Binding-site contacts:
Ligand atom O3P contacts residue LYS54 of chain 2.C at 2.5 Å (salt-bridge).
Ligand atom CD2 contacts residue VAL183 of chain 2.C at 3.8 Å (hydrophobic).
Ligand atom CA contacts residue ASN180 of chain 2.C at 3.7 Å.
Ligand atom O3P contacts residue ARG61 of chain 2.C at 2.9 Å (salt-bridge).
Ligand atom N contacts residue ASN231 of chain 2.C at 2.8 Å (h-bond).
Ligand atom P contacts residue TYR135 of chain 2.C at 3.8 Å.
Ligand atom O2P contacts residue ARG61 of chain 2.C at 3.0 Å (salt-bridge).
Ligand atom CA contacts residue ASN231 of chain 2.C at 3.8 Å.
Ligand atom CB contacts residue ASN180 of chain 2.C at 3.5 Å.
Ligand atom CD2 contacts residue GLU187 of chain 2.C at 3.5 Å.
Ligand atom NH1 contacts residue ARG65 of chain 2.C at 3.8 Å.
Ligand atom O contacts residue LEU234 of chain 2.C at 3.4 Å.
Ligand atom CA contacts residue ASN231 of chain 2.C at 3.2 Å.
Ligand atom C contacts residue LEU179 of chain 2.C at 3.6 Å (hydrophobic).
Ligand atom O contacts residue VAL183 of chain 2.C at 3.5 Å.
Ligand atom N contacts residue ASN180 of chain 2.C at 2.7 Å (h-bond).
Ligand atom P contacts residue ARG134 of chain 2.C at 3.8 Å.
Ligand atom CE1 contacts residue GLU187 of chain 2.C at 3.8 Å.
Ligand atom CA contacts residue LEU179 of chain 2.C at 3.8 Å (hydrophobic).
Ligand atom C contacts residue ASN231 of chain 2.C at 3.5 Å.
Ligand atom O1P contacts residue TYR135 of chain 2.C at 2.7 Å (h-bond).
Ligand atom ND1 contacts residue TRP235 of chain 2.C at 3.3 Å (h-bond).
Ligand atom CA contacts residue ASN180 of chain 2.C at 3.5 Å.
Ligand atom O contacts residue ASN231 of chain 2.C at 2.9 Å (h-bond).
Ligand atom O contacts residue LEU179 of chain 2.C at 3.5 Å.
Ligand atom O2P contacts residue ARG134 of chain 2.C at 2.7 Å (salt-bridge).
Ligand atom CB contacts residue ASN180 of chain 2.C at 3.4 Å.
Ligand atom N contacts residue LEU179 of chain 2.C at 3.5 Å.
Ligand atom C contacts residue ASN180 of chain 2.C at 3.6 Å.
Ligand atom CG contacts residue GLY176 of chain 2.C at 3.8 Å.
Ligand atom O1P contacts residue LYS54 of chain 2.C at 3.7 Å.
Ligand atom O1P contacts residue ARG134 of chain 2.C at 2.8 Å (salt-bridge).
Ligand atom NE2 contacts residue GLU187 of chain 2.C at 2.8 Å (salt-bridge).
Ligand atom P contacts residue LYS54 of chain 2.C at 3.6 Å.
Ligand atom CB contacts residue ASN231 of chain 2.C at 3.0 Å.
Ligand atom CE contacts residue ASP230 of chain 2.C at 3.6 Å.
Ligand atom C contacts residue LEU234 of chain 2.C at 3.8 Å (hydrophobic).
Ligand atom CD contacts residue LEU227 of chain 2.C at 3.8 Å (hydrophobic).
Ligand atom NZ contacts residue ASP230 of chain 2.C at 3.3 Å (salt-bridge).
Ligand atom OD2 contacts residue GLY176 of chain 2.C at 3.4 Å.

A protein and the small-molecule ligand that binds it are described below.
Small molecule (SMILES): NC(=[NH2+])NCCC[C@H](N)C(=O)N[C@@H](Cc1c[nH]cn1)C(=O)N[C@@H](CCCC[NH3+])C(=O)N[C@@H](COP(=O)(O)O)C(=O)N[C@@H](CC(=O)O)C(=O)N[C@H](C=O)CO

Sequence of chain 2.C:
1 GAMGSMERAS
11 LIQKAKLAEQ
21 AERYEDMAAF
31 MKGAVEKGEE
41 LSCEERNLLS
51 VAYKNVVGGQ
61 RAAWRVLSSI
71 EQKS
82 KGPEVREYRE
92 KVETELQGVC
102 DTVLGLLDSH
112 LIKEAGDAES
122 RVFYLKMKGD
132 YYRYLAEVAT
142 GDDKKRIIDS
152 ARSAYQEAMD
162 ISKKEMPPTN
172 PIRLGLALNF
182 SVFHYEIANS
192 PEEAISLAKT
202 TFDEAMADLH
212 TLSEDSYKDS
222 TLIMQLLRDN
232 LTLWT